A protein and the small-molecule ligand that binds it are described below.
Small molecule (SMILES): O=C(N[C@H](CO)[C@H](O)c1ccc([N+](=O)[O-])cc1)C(Cl)Cl

Sequence of chain 2.D:
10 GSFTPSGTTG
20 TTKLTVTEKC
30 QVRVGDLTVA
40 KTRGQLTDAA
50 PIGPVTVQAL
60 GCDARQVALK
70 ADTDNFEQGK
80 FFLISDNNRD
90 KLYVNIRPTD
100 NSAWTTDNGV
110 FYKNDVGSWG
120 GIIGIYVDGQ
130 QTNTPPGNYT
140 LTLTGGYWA

Binding-site contacts:
Ligand atom CL2 contacts residue BRX1 of chain 2.CA at 0.3 Å.
Ligand atom CL1 contacts residue ILE51 of chain 2.D at 4.0 Å.
Ligand atom C1 contacts residue TYR125 of chain 2.D at 3.6 Å (hydrophobic).
Ligand atom O2 contacts residue PRO50 of chain 2.D at 3.7 Å.
Ligand atom CL1 contacts residue TYR125 of chain 2.D at 3.8 Å.
Ligand atom O9B contacts residue ILE121 of chain 2.D at 3.6 Å.
Ligand atom O9B contacts residue BRX1 of chain 2.CA at 0.3 Å (h-bond).
Ligand atom CL1 contacts residue PRO50 of chain 2.D at 3.8 Å.
Ligand atom C7 contacts residue BRX1 of chain 2.CA at 0.1 Å.
Ligand atom O2 contacts residue PRO53 of chain 2.D at 3.8 Å.
Ligand atom CL1 contacts residue GLY52 of chain 2.D at 3.2 Å.
Ligand atom CL1 contacts residue GLY123 of chain 2.D at 3.8 Å.
Ligand atom O9A contacts residue BRX1 of chain 2.CA at 0.3 Å (h-bond).
Ligand atom N9 contacts residue BRX1 of chain 2.CA at 0.2 Å (h-bond).
Ligand atom N2 contacts residue BRX1 of chain 2.CA at 0.3 Å (h-bond).
Ligand atom CL2 contacts residue ILE121 of chain 2.D at 3.9 Å.
Ligand atom C1 contacts residue BRX1 of chain 2.CA at 0.2 Å.
Ligand atom CL2 contacts residue GLY123 of chain 2.D at 3.7 Å.
Ligand atom O2 contacts residue GLY52 of chain 2.D at 4.0 Å.
Ligand atom O4 contacts residue BRX1 of chain 2.CA at 0.7 Å (h-bond).
Ligand atom C10 contacts residue BRX1 of chain 2.CA at 0.2 Å.
Ligand atom CL2 contacts residue TYR125 of chain 2.D at 4.0 Å.
Ligand atom C2 contacts residue BRX1 of chain 2.CA at 0.2 Å.
Ligand atom C10 contacts residue PRO53 of chain 2.D at 3.8 Å (hydrophobic).
Ligand atom CL1 contacts residue PRO53 of chain 2.D at 4.0 Å.
Ligand atom CL2 contacts residue PRO53 of chain 2.D at 3.5 Å.
Ligand atom CL1 contacts residue ILE124 of chain 2.D at 3.4 Å.
Ligand atom C2 contacts residue PRO50 of chain 2.D at 4.0 Å (hydrophobic).
Ligand atom C5 contacts residue BRX1 of chain 2.CA at 0.2 Å.
Ligand atom C3 contacts residue BRX1 of chain 2.CA at 0.1 Å.
Ligand atom O2 contacts residue BRX1 of chain 2.CA at 0.5 Å (h-bond).
Ligand atom C4 contacts residue BRX1 of chain 2.CA at 0.5 Å.
Ligand atom C9 contacts residue BRX1 of chain 2.CA at 0.1 Å.
Ligand atom CL1 contacts residue BRX1 of chain 2.CA at 0.3 Å.
Ligand atom CL2 contacts residue THR98 of chain 2.D at 4.0 Å.
Ligand atom C8 contacts residue BRX1 of chain 2.CA at 0.1 Å.
Ligand atom C6 contacts residue BRX1 of chain 2.CA at 0.1 Å.
Ligand atom O5 contacts residue BRX1 of chain 2.CA at 0.3 Å (h-bond).
Ligand atom C11 contacts residue BRX1 of chain 2.CA at 0.2 Å.
Ligand atom O4 contacts residue PRO50 of chain 2.D at 3.8 Å.